Binding-site contacts:
Ligand atom CG contacts residue TYR67 of chain 1.A at 3.5 Å (hydrophobic).
Ligand atom CA contacts residue TYR7 of chain 1.A at 3.2 Å (hydrophobic).
Ligand atom CD contacts residue TYR7 of chain 1.A at 3.4 Å (hydrophobic).
Ligand atom OXT contacts residue LYS146 of chain 1.A at 2.7 Å (salt-bridge).
Ligand atom NE contacts residue TRP167 of chain 1.A at 3.0 Å (h-bond).
Ligand atom O contacts residue TRP147 of chain 1.A at 3.0 Å (h-bond).
Ligand atom CB contacts residue TYR9 of chain 1.A at 3.5 Å (hydrophobic).
Ligand atom CB contacts residue GLN70 of chain 1.A at 3.5 Å.
Ligand atom NH2 contacts residue ARG62 of chain 1.A at 3.5 Å.
Ligand atom NE contacts residue GLU163 of chain 1.A at 2.8 Å (salt-bridge).
Ligand atom OXT contacts residue ASN80 of chain 1.A at 2.9 Å (h-bond).
Ligand atom CE contacts residue GLN155 of chain 1.A at 3.3 Å.
Ligand atom O contacts residue TYR159 of chain 1.A at 2.7 Å (h-bond).
Ligand atom N contacts residue TYR99 of chain 1.A at 3.1 Å (h-bond).
Ligand atom CB contacts residue ASN63 of chain 1.A at 3.5 Å.
Ligand atom C contacts residue LYS146 of chain 1.A at 3.2 Å.
Ligand atom N contacts residue GLU152 of chain 1.A at 2.8 Å (salt-bridge).
Ligand atom NZ contacts residue TYR116 of chain 1.A at 3.2 Å (h-bond).
Ligand atom CD contacts residue GLU163 of chain 1.A at 3.5 Å.
Ligand atom CG contacts residue GLU163 of chain 1.A at 3.3 Å.
Ligand atom CD contacts residue TRP167 of chain 1.A at 3.5 Å (hydrophobic).
Ligand atom O contacts residue TYR84 of chain 1.A at 3.1 Å (h-bond).
Ligand atom CA contacts residue SER77 of chain 1.A at 3.5 Å.
Ligand atom CE contacts residue ARG156 of chain 1.A at 3.4 Å.
Ligand atom O contacts residue THR73 of chain 1.A at 3.5 Å.
Ligand atom O contacts residue THR143 of chain 1.A at 2.6 Å (h-bond).
Ligand atom CA contacts residue TYR99 of chain 1.A at 3.4 Å (hydrophobic).
Ligand atom N contacts residue TYR171 of chain 1.A at 2.7 Å (h-bond).
Ligand atom NZ contacts residue ASP114 of chain 1.A at 3.4 Å (salt-bridge).
Ligand atom N contacts residue SER77 of chain 1.A at 2.9 Å (h-bond).
Ligand atom CE contacts residue TYR116 of chain 1.A at 3.3 Å (hydrophobic).
Ligand atom N contacts residue TYR7 of chain 1.A at 3.4 Å (h-bond).
Ligand atom NZ contacts residue TYR99 of chain 1.A at 3.5 Å.
Ligand atom NE contacts residue ARG62 of chain 1.A at 3.5 Å (salt-bridge).
Ligand atom CD contacts residue ARG62 of chain 1.A at 3.3 Å.
Ligand atom CB contacts residue TYR99 of chain 1.A at 3.2 Å (hydrophobic).
Ligand atom O contacts residue LYS146 of chain 1.A at 3.4 Å.
Ligand atom C contacts residue TYR7 of chain 1.A at 3.3 Å (hydrophobic).
Ligand atom O contacts residue LYS146 of chain 1.A at 3.3 Å (salt-bridge).
Ligand atom N contacts residue TYR7 of chain 1.A at 3.4 Å (h-bond).

Sequence of chain 1.A:
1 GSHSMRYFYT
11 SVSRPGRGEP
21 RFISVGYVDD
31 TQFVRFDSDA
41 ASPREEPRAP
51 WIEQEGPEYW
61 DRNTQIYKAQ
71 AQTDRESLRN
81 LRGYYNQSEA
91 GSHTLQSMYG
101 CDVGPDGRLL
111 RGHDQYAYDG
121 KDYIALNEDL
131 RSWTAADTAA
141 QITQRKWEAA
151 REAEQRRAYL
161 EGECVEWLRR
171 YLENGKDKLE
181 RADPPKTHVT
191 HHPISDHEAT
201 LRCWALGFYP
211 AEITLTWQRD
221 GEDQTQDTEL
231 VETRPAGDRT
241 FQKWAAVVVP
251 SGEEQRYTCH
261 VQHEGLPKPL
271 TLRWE

This small molecule binds to this protein.
Small molecule (SMILES): CSCC[C@H](NC(=O)[C@@H]1CCCN1C(=O)[C@@H](N)CCCN=C(N)N)C(=O)N[C@H](C(=O)N[C@@H](Cc1ccc(O)cc1)C(=O)N[C@@H](CCCCN)C(=O)NCC(=O)N[C@@H](C)C(=O)N[C@@H](CC(C)C)C(=O)O)[C@@H](C)O